Binding-site contacts:
Ligand atom O5 contacts residue ARG162 of chain 1.H at 3.1 Å (salt-bridge).
Ligand atom C5 contacts residue ARG162 of chain 1.H at 3.8 Å.
Ligand atom N2 contacts residue THR168 of chain 1.H at 4.3 Å.
Ligand atom C6 contacts residue VAL144 of chain 1.H at 4.4 Å (hydrophobic).
Ligand atom C3 contacts residue ASN167 of chain 1.H at 3.8 Å.
Ligand atom O6 contacts residue ARG162 of chain 1.H at 2.3 Å (salt-bridge).
Ligand atom C8 contacts residue THR168 of chain 1.H at 3.6 Å.
Ligand atom C7 contacts residue ASN167 of chain 1.H at 3.5 Å.
Ligand atom C5 contacts residue ASN167 of chain 1.H at 3.7 Å.
Ligand atom O7 contacts residue THR168 of chain 1.H at 3.8 Å.
Ligand atom C6 contacts residue ARG162 of chain 1.H at 3.4 Å.
Ligand atom C1 contacts residue ASN167 of chain 1.H at 1.4 Å.
Ligand atom O7 contacts residue ASN167 of chain 1.H at 3.7 Å.
Ligand atom C6 contacts residue ILE164 of chain 1.H at 4.0 Å (hydrophobic).
Ligand atom C2 contacts residue ASN167 of chain 1.H at 2.4 Å.
Ligand atom O6 contacts residue VAL144 of chain 1.H at 4.2 Å.
Ligand atom O5 contacts residue ASN167 of chain 1.H at 2.4 Å (h-bond).
Ligand atom C4 contacts residue ASN167 of chain 1.H at 4.2 Å.
Ligand atom C7 contacts residue THR168 of chain 1.H at 3.7 Å.
Ligand atom C1 contacts residue ARG162 of chain 1.H at 4.1 Å.
Ligand atom C5 contacts residue ILE164 of chain 1.H at 4.3 Å (hydrophobic).
Ligand atom N2 contacts residue ASN167 of chain 1.H at 2.8 Å (h-bond).

The protein below binds the small molecule below.
Small molecule (SMILES): CC(=O)N[C@H]1[C@H](O[C@H]2[C@H](O)[C@@H](NC(C)=O)CO[C@@H]2CO)O[C@H](CO)[C@@H](O)[C@@H]1O

Sequence of chain 1.H:
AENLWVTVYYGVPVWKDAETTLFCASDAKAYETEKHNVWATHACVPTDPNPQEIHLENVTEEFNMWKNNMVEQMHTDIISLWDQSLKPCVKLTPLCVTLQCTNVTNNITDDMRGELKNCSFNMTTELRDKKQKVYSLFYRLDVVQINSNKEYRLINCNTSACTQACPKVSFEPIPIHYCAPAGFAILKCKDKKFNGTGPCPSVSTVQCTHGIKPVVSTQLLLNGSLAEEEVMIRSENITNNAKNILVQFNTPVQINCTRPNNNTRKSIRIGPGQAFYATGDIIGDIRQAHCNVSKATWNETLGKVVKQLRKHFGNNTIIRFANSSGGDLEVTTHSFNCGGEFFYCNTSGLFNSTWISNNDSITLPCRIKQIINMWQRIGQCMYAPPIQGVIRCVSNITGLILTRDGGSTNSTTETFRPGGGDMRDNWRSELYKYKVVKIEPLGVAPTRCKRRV